Binding-site contacts:
Ligand atom C03 contacts residue HIS4 of chain 1.A at 3.3 Å.
Ligand atom C01 contacts residue ASP19 of chain 1.A at 3.6 Å.
Ligand atom N24 contacts residue HIS15 of chain 1.A at 2.8 Å (h-bond).
Ligand atom O22 contacts residue HIS15 of chain 1.A at 3.8 Å.
Ligand atom C01 contacts residue HIS4 of chain 1.A at 4.5 Å.
Ligand atom O23 contacts residue ASP19 of chain 1.A at 3.3 Å (salt-bridge).
Ligand atom S21 contacts residue HIS15 of chain 1.A at 3.9 Å.
Ligand atom S21 contacts residue TRP5 of chain 1.A at 4.1 Å.
Ligand atom C02 contacts residue HIS4 of chain 1.A at 3.5 Å.
Ligand atom O22 contacts residue TRP16 of chain 1.A at 3.3 Å.
Ligand atom O22 contacts residue ASN11 of chain 1.A at 3.6 Å.
Ligand atom C06 contacts residue ASN11 of chain 1.A at 3.8 Å.
Ligand atom C04 contacts residue HIS10 of chain 1.A at 4.5 Å.
Ligand atom O22 contacts residue TRP5 of chain 1.A at 3.5 Å.
Ligand atom C06 contacts residue HIS10 of chain 1.A at 3.8 Å.
Ligand atom S21 contacts residue TRP16 of chain 1.A at 4.2 Å.
Ligand atom O26 contacts residue HIS4 of chain 1.A at 3.0 Å (h-bond).
Ligand atom C02 contacts residue ASP19 of chain 1.A at 3.4 Å.
Ligand atom C05 contacts residue ASN11 of chain 1.A at 3.8 Å.
Ligand atom S21 contacts residue ASP19 of chain 1.A at 3.3 Å (salt-bridge).
Ligand atom N24 contacts residue TRP16 of chain 1.A at 3.6 Å (h-bond).
Ligand atom O23 contacts residue HIS4 of chain 1.A at 4.4 Å.
Ligand atom C03 contacts residue ASP19 of chain 1.A at 4.5 Å.
Ligand atom O27 contacts residue HIS4 of chain 1.A at 3.9 Å.
Ligand atom S25 contacts residue HIS4 of chain 1.A at 4.0 Å.
Ligand atom O23 contacts residue PHE20 of chain 1.A at 3.8 Å.
Ligand atom O23 contacts residue TRP5 of chain 1.A at 3.5 Å.
Ligand atom C05 contacts residue HIS10 of chain 1.A at 3.3 Å.
Ligand atom N24 contacts residue ASP19 of chain 1.A at 2.8 Å (salt-bridge).
Ligand atom N24 contacts residue LYS18 of chain 1.A at 3.8 Å.
Ligand atom C04 contacts residue HIS4 of chain 1.A at 4.1 Å.
Ligand atom C06 contacts residue HIS15 of chain 1.A at 4.0 Å.

This small molecule binds to this protein.
Small molecule (SMILES): NS(=O)(=O)c1ccc(NS(=O)(=O)CCNC(=O)Nc2ccc(F)cc2)cc1

Sequence of chain 1.A:
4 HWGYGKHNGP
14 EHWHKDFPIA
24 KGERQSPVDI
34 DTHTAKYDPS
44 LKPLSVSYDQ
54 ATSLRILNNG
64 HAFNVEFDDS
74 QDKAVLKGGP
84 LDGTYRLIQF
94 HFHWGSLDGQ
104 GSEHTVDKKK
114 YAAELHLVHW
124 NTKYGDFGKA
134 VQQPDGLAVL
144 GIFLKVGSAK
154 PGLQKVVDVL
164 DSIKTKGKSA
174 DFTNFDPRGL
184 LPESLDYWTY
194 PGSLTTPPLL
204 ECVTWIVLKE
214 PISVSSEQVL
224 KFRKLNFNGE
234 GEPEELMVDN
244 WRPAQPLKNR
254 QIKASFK